Sequence of chain 1.A:
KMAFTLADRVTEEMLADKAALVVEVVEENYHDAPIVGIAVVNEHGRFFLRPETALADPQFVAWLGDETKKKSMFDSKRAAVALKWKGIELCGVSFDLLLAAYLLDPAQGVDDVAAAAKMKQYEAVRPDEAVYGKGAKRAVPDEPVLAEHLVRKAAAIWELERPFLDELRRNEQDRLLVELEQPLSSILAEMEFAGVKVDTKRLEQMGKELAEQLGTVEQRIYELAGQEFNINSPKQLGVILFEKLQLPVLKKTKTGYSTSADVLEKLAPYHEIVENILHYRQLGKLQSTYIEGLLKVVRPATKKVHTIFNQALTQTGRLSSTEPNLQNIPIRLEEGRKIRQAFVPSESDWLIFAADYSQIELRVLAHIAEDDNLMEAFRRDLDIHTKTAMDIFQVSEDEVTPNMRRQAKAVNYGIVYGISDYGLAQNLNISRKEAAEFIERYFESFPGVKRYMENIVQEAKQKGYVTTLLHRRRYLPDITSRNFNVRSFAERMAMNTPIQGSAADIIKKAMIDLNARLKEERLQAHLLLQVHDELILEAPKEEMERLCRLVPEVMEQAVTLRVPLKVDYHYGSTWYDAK

A small-molecule ligand and the protein it binds are described below.
Small molecule (SMILES): Cc1cn([C@H]2C[C@H](O[P](=O)(O)OC[C@H]3O[C@@H](n4ccc(N)nc4=O)C[C@@H]3O[P](=O)(O)OC[C@@H]3CC[C@H](n4ccc(N)nc4=O)O3)[C@@H](CO[P](=O)(O)O[C@H]3C[C@H](n4ccc(N)nc4=O)O[C@@H]3CO[P](=O)(O)O[C@H]3C[C@H](n4cnc5c4NC=NC5N)O[C@@H]3CO[P](=O)(O)O[C@H]3C[C@H](n4cnc5c(=O)[nH]c(N)nc54)O[C@@H]3CO[P](=O)(O)O[C@H]3C[C@H](n4cc(C)c(=O)[nH]c4=O)O[C@@H]3CO[P](=O)(O)O[C@H]3C[C@H](n4ccc(N)nc4=O)O[C@@H]3CO[P](=O)(O)O[C@H]3C[C@H](n4ccc(N)nc4=O)O[C@@H]3CO)O2)c(=O)[nH]c1=O

Binding-site contacts:
Ligand atom O2 contacts residue DCT1 of chain 1.G at 3.6 Å (h-bond).
Ligand atom O3' contacts residue THR268 of chain 1.A at 3.6 Å.
Ligand atom OP1 contacts residue THR272 of chain 1.A at 2.8 Å (h-bond).
Ligand atom C4' contacts residue ILE342 of chain 1.A at 3.5 Å (hydrophobic).
Ligand atom OP2 contacts residue ARG345 of chain 1.A at 2.9 Å (salt-bridge).
Ligand atom C1' contacts residue ASN341 of chain 1.A at 3.6 Å.
Ligand atom O5' contacts residue THR272 of chain 1.A at 3.2 Å (h-bond).
Ligand atom OP2 contacts residue ARG419 of chain 1.A at 3.1 Å (salt-bridge).
Ligand atom C5' contacts residue ILE342 of chain 1.A at 3.1 Å (hydrophobic).
Ligand atom OP1 contacts residue THR266 of chain 1.A at 2.7 Å (h-bond).
Ligand atom C2' contacts residue DCT1 of chain 1.G at 3.3 Å.
Ligand atom C1' contacts residue HIS545 of chain 1.A at 3.6 Å.
Ligand atom O4' contacts residue ASN341 of chain 1.A at 3.2 Å.
Ligand atom P contacts residue ARG345 of chain 1.A at 3.5 Å.
Ligand atom O3' contacts residue ARG294 of chain 1.A at 3.1 Å.
Ligand atom P contacts residue ARG294 of chain 1.A at 3.5 Å.
Ligand atom OP1 contacts residue THR268 of chain 1.A at 2.8 Å (h-bond).
Ligand atom O4' contacts residue HIS545 of chain 1.A at 3.5 Å.
Ligand atom OP1 contacts residue ILE344 of chain 1.A at 2.8 Å (h-bond).
Ligand atom N4 contacts residue DCT1 of chain 1.G at 3.5 Å (h-bond).
Ligand atom O2 contacts residue LYS298 of chain 1.A at 3.5 Å.
Ligand atom O4' contacts residue TYR303 of chain 1.A at 3.5 Å (h-bond).
Ligand atom O2 contacts residue ARG331 of chain 1.A at 2.8 Å (salt-bridge).
Ligand atom C2 contacts residue DCT1 of chain 1.G at 3.6 Å.
Ligand atom O2 contacts residue ASN341 of chain 1.A at 2.9 Å (h-bond).
Ligand atom C1' contacts residue GLN340 of chain 1.A at 3.6 Å.
Ligand atom OP1 contacts residue PRO343 of chain 1.A at 3.5 Å.
Ligand atom C2' contacts residue GLN340 of chain 1.A at 3.5 Å.
Ligand atom C1' contacts residue TYR303 of chain 1.A at 3.4 Å (hydrophobic).
Ligand atom OP1 contacts residue ARG294 of chain 1.A at 3.0 Å (salt-bridge).
Ligand atom OP1 contacts residue LYS267 of chain 1.A at 2.6 Å (salt-bridge).
Ligand atom C2' contacts residue ASN341 of chain 1.A at 3.5 Å.
Ligand atom O5' contacts residue ARG345 of chain 1.A at 3.5 Å (salt-bridge).
Ligand atom OP2 contacts residue ALA274 of chain 1.A at 3.3 Å (h-bond).
Ligand atom C4 contacts residue DCT1 of chain 1.G at 3.6 Å.
Ligand atom OP1 contacts residue ARG345 of chain 1.A at 2.9 Å (salt-bridge).
Ligand atom O3' contacts residue PRO343 of chain 1.A at 3.6 Å.
Ligand atom OP2 contacts residue ARG345 of chain 1.A at 2.8 Å (salt-bridge).
Ligand atom C3' contacts residue DCT1 of chain 1.G at 3.1 Å.
Ligand atom OP1 contacts residue GLN295 of chain 1.A at 3.5 Å.